Binding-site contacts:
Ligand atom C5 contacts residue ASN1092 of chain 1.A at 3.6 Å.
Ligand atom O6 contacts residue PHE1097 of chain 1.A at 3.9 Å.
Ligand atom C7 contacts residue THR1094 of chain 1.A at 3.7 Å.
Ligand atom C1 contacts residue HIS1095 of chain 1.A at 4.0 Å.
Ligand atom C7 contacts residue HIS1095 of chain 1.A at 3.2 Å.
Ligand atom C3 contacts residue ASN1092 of chain 1.A at 3.5 Å.
Ligand atom C6 contacts residue PHE1097 of chain 1.A at 3.7 Å (hydrophobic).
Ligand atom O5 contacts residue ASN1092 of chain 1.A at 2.4 Å (h-bond).
Ligand atom N2 contacts residue ASN1092 of chain 1.A at 3.5 Å (h-bond).
Ligand atom C5 contacts residue PHE1097 of chain 1.A at 4.1 Å (hydrophobic).
Ligand atom C4 contacts residue ASN1092 of chain 1.A at 4.2 Å.
Ligand atom O5 contacts residue HIS1095 of chain 1.A at 4.0 Å.
Ligand atom O5 contacts residue PHE1097 of chain 1.A at 3.9 Å.
Ligand atom O7 contacts residue HIS1095 of chain 1.A at 2.6 Å (h-bond).
Ligand atom C2 contacts residue ASN1092 of chain 1.A at 2.5 Å.
Ligand atom C6 contacts residue HIS1095 of chain 1.A at 4.1 Å.
Ligand atom O3 contacts residue ASN1092 of chain 1.A at 3.5 Å (h-bond).
Ligand atom C1 contacts residue ASN1092 of chain 1.A at 1.4 Å.
Ligand atom C5 contacts residue HIS1095 of chain 1.A at 3.5 Å.
Ligand atom C7 contacts residue ASN1092 of chain 1.A at 4.3 Å.
Ligand atom O4 contacts residue HIS1095 of chain 1.A at 3.9 Å.
Ligand atom N2 contacts residue HIS1095 of chain 1.A at 4.2 Å.
Ligand atom C8 contacts residue PHE1097 of chain 1.A at 4.2 Å (hydrophobic).
Ligand atom N2 contacts residue THR1094 of chain 1.A at 3.8 Å.
Ligand atom O7 contacts residue THR1094 of chain 1.A at 3.1 Å (h-bond).
Ligand atom C8 contacts residue ASN1092 of chain 1.A at 4.2 Å.
Ligand atom C8 contacts residue HIS1095 of chain 1.A at 3.7 Å.

Sequence of chain 1.A:
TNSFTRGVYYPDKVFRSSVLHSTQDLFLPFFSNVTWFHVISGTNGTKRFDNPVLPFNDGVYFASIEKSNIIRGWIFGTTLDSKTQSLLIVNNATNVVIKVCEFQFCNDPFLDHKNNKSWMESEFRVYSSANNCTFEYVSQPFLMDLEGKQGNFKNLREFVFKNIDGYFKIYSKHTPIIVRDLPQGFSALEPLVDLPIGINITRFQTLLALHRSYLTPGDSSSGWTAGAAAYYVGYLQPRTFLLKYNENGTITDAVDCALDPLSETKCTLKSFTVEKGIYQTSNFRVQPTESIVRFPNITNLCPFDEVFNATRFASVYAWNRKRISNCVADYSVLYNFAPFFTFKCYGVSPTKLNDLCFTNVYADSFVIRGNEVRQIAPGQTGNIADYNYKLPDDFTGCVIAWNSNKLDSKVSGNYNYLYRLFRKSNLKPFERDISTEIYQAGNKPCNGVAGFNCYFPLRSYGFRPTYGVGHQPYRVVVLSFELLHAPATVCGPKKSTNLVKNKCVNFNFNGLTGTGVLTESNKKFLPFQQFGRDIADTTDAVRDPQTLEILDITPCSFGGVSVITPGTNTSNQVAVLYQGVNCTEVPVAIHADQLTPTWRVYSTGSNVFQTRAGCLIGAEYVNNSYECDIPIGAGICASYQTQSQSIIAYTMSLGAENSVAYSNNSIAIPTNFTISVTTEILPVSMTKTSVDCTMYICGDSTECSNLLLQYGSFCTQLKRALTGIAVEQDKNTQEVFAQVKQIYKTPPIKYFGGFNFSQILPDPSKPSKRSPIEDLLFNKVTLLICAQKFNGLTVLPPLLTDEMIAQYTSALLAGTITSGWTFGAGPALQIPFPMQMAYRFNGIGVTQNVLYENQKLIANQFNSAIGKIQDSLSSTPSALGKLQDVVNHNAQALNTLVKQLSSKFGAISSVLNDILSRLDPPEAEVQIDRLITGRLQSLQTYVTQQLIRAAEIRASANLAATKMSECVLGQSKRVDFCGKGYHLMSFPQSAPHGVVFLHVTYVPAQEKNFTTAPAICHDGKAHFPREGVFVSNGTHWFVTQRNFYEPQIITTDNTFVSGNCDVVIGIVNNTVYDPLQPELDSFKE

The protein below binds the small molecule below.
Small molecule (SMILES): CC(=O)N[C@H]1[C@H](O[C@H]2[C@H](O)[C@@H](NC(C)=O)CO[C@@H]2CO)O[C@H](CO)[C@@H](O)[C@@H]1O